Sequence of chain 1.A:
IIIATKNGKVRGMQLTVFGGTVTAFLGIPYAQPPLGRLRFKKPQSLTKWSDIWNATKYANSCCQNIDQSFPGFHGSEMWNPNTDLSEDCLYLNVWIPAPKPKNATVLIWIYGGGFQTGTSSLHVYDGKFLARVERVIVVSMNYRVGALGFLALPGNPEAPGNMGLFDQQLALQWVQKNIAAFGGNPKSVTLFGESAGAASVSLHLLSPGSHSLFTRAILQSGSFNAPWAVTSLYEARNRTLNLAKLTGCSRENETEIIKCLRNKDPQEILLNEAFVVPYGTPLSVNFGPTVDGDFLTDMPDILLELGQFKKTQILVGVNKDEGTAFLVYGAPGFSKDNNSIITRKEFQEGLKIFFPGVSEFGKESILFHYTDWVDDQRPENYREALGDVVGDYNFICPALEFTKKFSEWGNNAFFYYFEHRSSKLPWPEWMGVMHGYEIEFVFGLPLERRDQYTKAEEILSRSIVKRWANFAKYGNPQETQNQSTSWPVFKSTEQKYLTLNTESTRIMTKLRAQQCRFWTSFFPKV

This small molecule binds to this protein.
Small molecule (SMILES): CC(=O)N[C@@H]1[C@@H](O)[C@H](O)[C@@H](CO)O[C@H]1O

Binding-site contacts:
Ligand atom N2 contacts residue ASN253 of chain 1.A at 3.0 Å (h-bond).
Ligand atom O5 contacts residue ASN253 of chain 1.A at 2.3 Å (h-bond).
Ligand atom C4 contacts residue ASN253 of chain 1.A at 4.2 Å.
Ligand atom C7 contacts residue GLU256 of chain 1.A at 4.3 Å.
Ligand atom C3 contacts residue ASN253 of chain 1.A at 3.8 Å.
Ligand atom C8 contacts residue GLU256 of chain 1.A at 3.8 Å.
Ligand atom C7 contacts residue ASN253 of chain 1.A at 4.2 Å.
Ligand atom N2 contacts residue GLU256 of chain 1.A at 4.2 Å.
Ligand atom C1 contacts residue ASN253 of chain 1.A at 1.4 Å.
Ligand atom C2 contacts residue ASN253 of chain 1.A at 2.5 Å.
Ligand atom C5 contacts residue ASN253 of chain 1.A at 3.6 Å.